Sequence of chain 1.C:
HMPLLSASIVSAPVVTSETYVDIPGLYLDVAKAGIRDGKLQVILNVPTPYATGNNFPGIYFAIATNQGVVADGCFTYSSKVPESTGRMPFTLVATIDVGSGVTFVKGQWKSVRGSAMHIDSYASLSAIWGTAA

Binding-site contacts:
Ligand atom O4 contacts residue ARG88 of chain 1.C at 2.8 Å (salt-bridge).
Ligand atom O2 contacts residue VAL113 of chain 1.A at 4.0 Å.
Ligand atom C8 contacts residue ARG114 of chain 1.A at 3.7 Å.
Ligand atom C3 contacts residue THR77 of chain 1.A at 3.8 Å.
Ligand atom O3 contacts residue QT51 of chain 1.J at 2.6 Å.
Ligand atom O4 contacts residue SER85 of chain 1.C at 4.0 Å.
Ligand atom O2 contacts residue THR77 of chain 1.A at 3.6 Å.
Ligand atom O4 contacts residue QT51 of chain 1.J at 3.7 Å.
Ligand atom O3 contacts residue GLY87 of chain 1.C at 4.1 Å.
Ligand atom O2 contacts residue ARG114 of chain 1.A at 3.5 Å (salt-bridge).
Ligand atom C4 contacts residue THR86 of chain 1.C at 3.3 Å.
Ligand atom C1 contacts residue ARG88 of chain 1.C at 3.6 Å.
Ligand atom C2 contacts residue THR77 of chain 1.A at 4.1 Å.
Ligand atom O5 contacts residue ARG88 of chain 1.C at 2.9 Å (salt-bridge).
Ligand atom C3 contacts residue ARG114 of chain 1.A at 4.1 Å.
Ligand atom O4 contacts residue GLY87 of chain 1.C at 3.6 Å.
Ligand atom C8 contacts residue PHE57 of chain 1.A at 3.5 Å (hydrophobic).
Ligand atom O3 contacts residue TYR61 of chain 1.A at 3.8 Å.
Ligand atom C5 contacts residue THR86 of chain 1.C at 4.1 Å.
Ligand atom C7 contacts residue SER85 of chain 1.C at 3.5 Å.
Ligand atom C4 contacts residue ARG88 of chain 1.C at 3.9 Å.
Ligand atom C6 contacts residue THR86 of chain 1.C at 3.7 Å.
Ligand atom O3 contacts residue THR77 of chain 1.A at 2.6 Å (h-bond).
Ligand atom O7 contacts residue SER85 of chain 1.C at 2.6 Å (h-bond).
Ligand atom C1 contacts residue PHE57 of chain 1.A at 4.2 Å (hydrophobic).
Ligand atom C6 contacts residue ARG88 of chain 1.C at 4.1 Å.
Ligand atom C4 contacts residue SER85 of chain 1.C at 4.0 Å.
Ligand atom C3 contacts residue QT51 of chain 1.J at 3.9 Å.
Ligand atom O6 contacts residue ASN56 of chain 1.A at 3.8 Å.
Ligand atom O4 contacts residue THR77 of chain 1.A at 4.0 Å.
Ligand atom O4 contacts residue THR86 of chain 1.C at 2.8 Å (h-bond).
Ligand atom O2 contacts residue ARG114 of chain 1.A at 3.1 Å (salt-bridge).
Ligand atom C6 contacts residue TYR51 of chain 1.C at 3.9 Å (hydrophobic).
Ligand atom O4 contacts residue GLU84 of chain 1.C at 3.8 Å.
Ligand atom C5 contacts residue ARG88 of chain 1.C at 3.9 Å.
Ligand atom C2 contacts residue ARG114 of chain 1.A at 3.9 Å.
Ligand atom C2 contacts residue ARG88 of chain 1.C at 3.8 Å.
Ligand atom C8 contacts residue SER85 of chain 1.C at 3.8 Å.
Ligand atom C3 contacts residue ARG114 of chain 1.A at 3.5 Å.
Ligand atom O3 contacts residue ARG114 of chain 1.A at 3.1 Å (salt-bridge).

This small molecule binds to this protein.
Small molecule (SMILES): CC(=O)N[C@H]1[C@H](O[C@H]2[C@@H](O)[C@@H](CO)O[C@H](O[C@@H]3[C@H](O)[C@@H](O)[C@H](O)O[C@@H]3CO)[C@@H]2O)O[C@H](CO)[C@H](O)[C@@H]1O[C@@H]1O[C@H](CO)[C@H](O)[C@H](O)[C@H]1O[C@@H]1O[C@@H](C)[C@@H](O)[C@@H](O)[C@@H]1O

Sequence of chain 1.A:
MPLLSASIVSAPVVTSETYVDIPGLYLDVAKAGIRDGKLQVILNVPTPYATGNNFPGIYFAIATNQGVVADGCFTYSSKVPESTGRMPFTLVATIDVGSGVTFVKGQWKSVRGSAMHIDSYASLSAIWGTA